Sequence of chain 1.B:
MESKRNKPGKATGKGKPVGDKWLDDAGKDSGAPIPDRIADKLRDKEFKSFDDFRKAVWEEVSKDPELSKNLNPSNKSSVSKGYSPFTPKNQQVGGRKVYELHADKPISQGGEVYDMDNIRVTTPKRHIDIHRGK

A protein and the small-molecule ligand that binds it are described below.
Small molecule (SMILES): Cc1cn([C@H]2C[C@H](O[P](=O)(O)OC[C@H]3O[C@@H](n4ccc(N)nc4=O)C[C@@H]3O[P](=O)(O)OC[C@H]3O[C@@H](n4cnc5c(=O)nc(N)[nH]c54)C[C@@H]3O[P](=O)(O)OC[C@H]3O[C@@H](n4ccc(N)nc4=O)C[C@@H]3O)[C@@H](CO[P](=O)(O)O[C@H]3C[C@H](n4cnc5c(N)ncnc54)O[C@@H]3CO[P](=O)(O)O[C@H]3C[C@H](n4cnc5c(=O)nc(N)[nH]c54)O[C@@H]3CO[P](=O)(O)O[C@H]3C[C@H](n4ccc(N)nc4=O)O[C@@H]3CO[P](=O)(O)O[C@H]3C[C@H](n4cnc5c(=O)nc(N)[nH]c54)O[C@@H]3CO)O2)c(=O)[nH]c1=O

Binding-site contacts:
Ligand atom C2 contacts residue DG3 of chain 1.G at 3.4 Å.
Ligand atom N1 contacts residue DT5 of chain 1.G at 2.8 Å (h-bond).
Ligand atom C4 contacts residue DG7 of chain 1.G at 3.2 Å.
Ligand atom N1 contacts residue DG7 of chain 1.G at 3.5 Å.
Ligand atom C6 contacts residue DG7 of chain 1.G at 3.3 Å.
Ligand atom N3 contacts residue DG7 of chain 1.G at 2.8 Å (h-bond).
Ligand atom N2 contacts residue DC6 of chain 1.G at 2.8 Å (h-bond).
Ligand atom O2 contacts residue DG3 of chain 1.G at 2.5 Å (h-bond).
Ligand atom N9 contacts residue DG7 of chain 1.G at 3.4 Å (h-bond).
Ligand atom O4 contacts residue DA4 of chain 1.G at 2.7 Å (h-bond).
Ligand atom OP1 contacts residue GLY94 of chain 1.B at 3.3 Å.
Ligand atom N6 contacts residue DA4 of chain 1.G at 3.4 Å (h-bond).
Ligand atom C5' contacts residue VAL93 of chain 1.B at 3.4 Å (hydrophobic).
Ligand atom C5' contacts residue ILE128 of chain 1.B at 3.3 Å (hydrophobic).
Ligand atom N3 contacts residue DG7 of chain 1.G at 3.4 Å.
Ligand atom OP1 contacts residue ARG132 of chain 1.B at 2.7 Å (salt-bridge).
Ligand atom C5 contacts residue DG7 of chain 1.G at 3.5 Å.
Ligand atom N1 contacts residue DC6 of chain 1.G at 2.7 Å (h-bond).
Ligand atom N3 contacts residue DA4 of chain 1.G at 2.7 Å (h-bond).
Ligand atom O6 contacts residue DC8 of chain 1.G at 2.7 Å (h-bond).
Ligand atom N4 contacts residue DG3 of chain 1.G at 2.7 Å (h-bond).
Ligand atom C2 contacts residue DG7 of chain 1.G at 3.4 Å.
Ligand atom O6 contacts residue DG7 of chain 1.G at 3.5 Å (h-bond).
Ligand atom N2 contacts residue DG7 of chain 1.G at 3.4 Å (h-bond).
Ligand atom N4 contacts residue DG7 of chain 1.G at 2.8 Å (h-bond).
Ligand atom N1 contacts residue DC8 of chain 1.G at 2.8 Å (h-bond).
Ligand atom O2 contacts residue DG7 of chain 1.G at 2.6 Å (h-bond).
Ligand atom N3 contacts residue DG3 of chain 1.G at 2.7 Å (h-bond).
Ligand atom N2 contacts residue DC8 of chain 1.G at 2.9 Å (h-bond).
Ligand atom C5' contacts residue ARG132 of chain 1.B at 3.4 Å.
Ligand atom OP1 contacts residue ARG132 of chain 1.B at 3.3 Å.
Ligand atom C2 contacts residue DG7 of chain 1.G at 3.2 Å.
Ligand atom N6 contacts residue DT5 of chain 1.G at 3.0 Å (h-bond).
Ligand atom OP1 contacts residue GLY95 of chain 1.B at 2.9 Å (h-bond).
Ligand atom O2 contacts residue ARG96 of chain 1.B at 3.0 Å (salt-bridge).
Ligand atom O2 contacts residue DC8 of chain 1.G at 3.4 Å (h-bond).
Ligand atom N2 contacts residue DG3 of chain 1.G at 3.3 Å.
Ligand atom C2 contacts residue DC6 of chain 1.G at 3.1 Å.
Ligand atom O4' contacts residue ARG96 of chain 1.B at 3.4 Å (salt-bridge).
Ligand atom O6 contacts residue DC6 of chain 1.G at 2.8 Å (h-bond).